This protein binds this small molecule.
Small molecule (SMILES): OC[C@H]1O[C@@H](O)[C@H](O)[C@@H](O)[C@@H]1O

Sequence of chain 3.A:
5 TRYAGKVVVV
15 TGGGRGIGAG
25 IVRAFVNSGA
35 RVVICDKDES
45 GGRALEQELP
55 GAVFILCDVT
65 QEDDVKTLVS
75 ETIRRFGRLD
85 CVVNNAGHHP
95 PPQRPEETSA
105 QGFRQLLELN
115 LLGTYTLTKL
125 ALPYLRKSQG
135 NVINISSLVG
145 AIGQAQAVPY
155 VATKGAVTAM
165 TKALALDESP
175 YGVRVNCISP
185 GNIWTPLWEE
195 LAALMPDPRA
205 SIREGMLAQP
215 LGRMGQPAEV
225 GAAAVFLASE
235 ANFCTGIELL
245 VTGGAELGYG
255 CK

Binding-site contacts:
Ligand atom C6 contacts residue PRO190 of chain 3.A at 3.9 Å (hydrophobic).
Ligand atom O5 contacts residue TRP188 of chain 3.A at 3.5 Å (h-bond).
Ligand atom C6 contacts residue THR189 of chain 3.A at 3.6 Å.
Ligand atom O2 contacts residue PRO221 of chain 3.A at 4.4 Å.
Ligand atom O4 contacts residue TRP188 of chain 3.A at 3.4 Å (h-bond).
Ligand atom C6 contacts residue GLU193 of chain 3.A at 3.4 Å.
Ligand atom O6 contacts residue GLU193 of chain 3.A at 2.9 Å (salt-bridge).
Ligand atom C4 contacts residue TRP188 of chain 3.A at 4.3 Å (hydrophobic).
Ligand atom O1 contacts residue PRO190 of chain 3.A at 3.6 Å.
Ligand atom C1 contacts residue PRO221 of chain 3.A at 4.0 Å (hydrophobic).
Ligand atom C5 contacts residue THR189 of chain 3.A at 4.0 Å.
Ligand atom O6 contacts residue PRO190 of chain 3.A at 3.6 Å.
Ligand atom O5 contacts residue THR189 of chain 3.A at 3.3 Å.
Ligand atom C5 contacts residue TRP188 of chain 3.A at 3.6 Å (hydrophobic).
Ligand atom C6 contacts residue TRP188 of chain 3.A at 3.5 Å (hydrophobic).
Ligand atom C1 contacts residue TRP188 of chain 3.A at 3.5 Å (hydrophobic).
Ligand atom C5 contacts residue PRO190 of chain 3.A at 4.3 Å (hydrophobic).
Ligand atom C1 contacts residue THR189 of chain 3.A at 4.0 Å.
Ligand atom O1 contacts residue PRO221 of chain 3.A at 3.6 Å.
Ligand atom C1 contacts residue PRO190 of chain 3.A at 4.0 Å (hydrophobic).
Ligand atom O1 contacts residue GLY20 of chain 3.A at 3.4 Å.
Ligand atom O1 contacts residue THR189 of chain 3.A at 4.1 Å.
Ligand atom O1 contacts residue TRP188 of chain 3.A at 4.2 Å.
Ligand atom O6 contacts residue THR189 of chain 3.A at 3.8 Å.
Ligand atom O5 contacts residue PRO190 of chain 3.A at 3.2 Å.